A protein and the small-molecule ligand that binds it are described below.
Small molecule (SMILES): CC(=O)N[C@@H]1[C@@H](O)[C@H](O)[C@@H](CO)O[C@H]1O

Binding-site contacts:
Ligand atom C4 contacts residue ASN120 of chain 1.C at 4.1 Å.
Ligand atom C3 contacts residue ASN120 of chain 1.C at 3.7 Å.
Ligand atom C5 contacts residue THR122 of chain 1.C at 3.9 Å.
Ligand atom O5 contacts residue ASN120 of chain 1.C at 2.4 Å (h-bond).
Ligand atom C2 contacts residue ASN120 of chain 1.C at 2.3 Å.
Ligand atom C1 contacts residue ASN120 of chain 1.C at 1.4 Å.
Ligand atom C1 contacts residue THR122 of chain 1.C at 3.4 Å.
Ligand atom C7 contacts residue ASN120 of chain 1.C at 3.2 Å.
Ligand atom O5 contacts residue THR122 of chain 1.C at 3.5 Å (h-bond).
Ligand atom O7 contacts residue ASN120 of chain 1.C at 3.2 Å (h-bond).
Ligand atom C5 contacts residue ASN120 of chain 1.C at 3.7 Å.
Ligand atom N2 contacts residue ASN120 of chain 1.C at 2.8 Å (h-bond).

Sequence of chain 1.C:
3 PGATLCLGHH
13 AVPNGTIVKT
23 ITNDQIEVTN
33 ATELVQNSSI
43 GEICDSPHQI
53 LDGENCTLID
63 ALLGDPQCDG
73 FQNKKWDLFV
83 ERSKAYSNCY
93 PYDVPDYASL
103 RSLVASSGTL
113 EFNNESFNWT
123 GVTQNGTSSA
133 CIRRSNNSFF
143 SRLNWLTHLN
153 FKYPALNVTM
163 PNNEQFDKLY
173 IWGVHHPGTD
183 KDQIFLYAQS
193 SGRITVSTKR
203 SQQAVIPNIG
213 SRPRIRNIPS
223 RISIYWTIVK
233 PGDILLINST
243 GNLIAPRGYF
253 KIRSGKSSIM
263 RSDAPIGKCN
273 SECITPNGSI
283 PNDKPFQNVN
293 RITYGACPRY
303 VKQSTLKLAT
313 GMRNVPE